A small-molecule ligand and the protein it binds are described below.
Small molecule (SMILES): CC(=O)N[C@@H]1[C@@H](O)[C@H](O)[C@@H](CO)O[C@H]1O

Binding-site contacts:
Ligand atom N2 contacts residue ASN443 of chain 1.B at 2.9 Å (h-bond).
Ligand atom C8 contacts residue ASN444 of chain 1.B at 3.8 Å.
Ligand atom C5 contacts residue ASN443 of chain 1.B at 3.7 Å.
Ligand atom C4 contacts residue ASN443 of chain 1.B at 4.3 Å.
Ligand atom O7 contacts residue ASN443 of chain 1.B at 4.2 Å.
Ligand atom N2 contacts residue ASN444 of chain 1.B at 3.9 Å.
Ligand atom C2 contacts residue ASN443 of chain 1.B at 2.5 Å.
Ligand atom C1 contacts residue ASN444 of chain 1.B at 4.2 Å.
Ligand atom C7 contacts residue ASN444 of chain 1.B at 4.2 Å.
Ligand atom O5 contacts residue ASN443 of chain 1.B at 2.4 Å (h-bond).
Ligand atom C7 contacts residue ASN443 of chain 1.B at 3.9 Å.
Ligand atom C3 contacts residue ASN443 of chain 1.B at 3.8 Å.
Ligand atom C1 contacts residue ASN443 of chain 1.B at 1.4 Å.

Sequence of chain 1.B:
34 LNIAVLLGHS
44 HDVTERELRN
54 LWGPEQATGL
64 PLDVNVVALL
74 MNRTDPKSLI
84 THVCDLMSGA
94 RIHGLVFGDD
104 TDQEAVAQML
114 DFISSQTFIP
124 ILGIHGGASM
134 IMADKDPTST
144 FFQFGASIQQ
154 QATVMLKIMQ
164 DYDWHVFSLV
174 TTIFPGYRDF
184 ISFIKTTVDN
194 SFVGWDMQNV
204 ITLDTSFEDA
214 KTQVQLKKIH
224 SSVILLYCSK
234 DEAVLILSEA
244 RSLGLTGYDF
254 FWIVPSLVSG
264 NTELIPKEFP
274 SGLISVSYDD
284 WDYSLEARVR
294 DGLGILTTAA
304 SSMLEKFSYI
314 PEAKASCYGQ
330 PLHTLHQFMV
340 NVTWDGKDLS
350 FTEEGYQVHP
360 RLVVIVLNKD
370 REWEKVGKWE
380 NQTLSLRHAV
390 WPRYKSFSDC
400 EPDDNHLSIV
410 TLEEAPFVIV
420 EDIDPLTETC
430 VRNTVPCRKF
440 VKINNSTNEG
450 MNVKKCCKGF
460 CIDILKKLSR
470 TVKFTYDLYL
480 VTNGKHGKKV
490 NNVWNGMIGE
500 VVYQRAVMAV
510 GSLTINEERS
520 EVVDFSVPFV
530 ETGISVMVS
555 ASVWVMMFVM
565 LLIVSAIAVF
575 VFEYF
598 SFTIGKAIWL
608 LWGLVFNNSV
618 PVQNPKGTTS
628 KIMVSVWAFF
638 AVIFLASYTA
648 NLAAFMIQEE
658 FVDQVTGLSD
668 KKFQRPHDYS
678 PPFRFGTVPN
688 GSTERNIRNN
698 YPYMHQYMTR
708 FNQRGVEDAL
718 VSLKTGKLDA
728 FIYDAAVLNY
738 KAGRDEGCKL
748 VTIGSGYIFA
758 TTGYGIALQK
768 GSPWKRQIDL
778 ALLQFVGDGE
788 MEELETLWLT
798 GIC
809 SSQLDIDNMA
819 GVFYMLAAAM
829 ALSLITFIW